A small-molecule ligand and the protein it binds are described below.
Small molecule (SMILES): O=C1c2c(O)c(=O)ccn2N([C@@H]2c3ccccc3SCc3c2ccc(F)c3F)[C@@H]2COCCN12

Binding-site contacts:
Ligand atom O2 contacts residue MN1 of chain 4.D at 2.4 Å.
Ligand atom C4 contacts residue MN1 of chain 4.E at 3.6 Å.
Ligand atom S3 contacts residue LYS54 of chain 4.A at 3.7 Å.
Ligand atom O1 contacts residue MN1 of chain 4.D at 2.0 Å.
Ligand atom O1 contacts residue LYS135 of chain 4.A at 3.2 Å (salt-bridge).
Ligand atom C23 contacts residue TYR44 of chain 4.A at 3.8 Å (hydrophobic).
Ligand atom O2 contacts residue GLU120 of chain 4.A at 3.0 Å (salt-bridge).
Ligand atom C5 contacts residue MN1 of chain 4.D at 3.0 Å.
Ligand atom F1 contacts residue GLU46 of chain 4.A at 3.7 Å.
Ligand atom O2 contacts residue HIS61 of chain 4.A at 3.4 Å.
Ligand atom C22 contacts residue ALA40 of chain 4.A at 3.7 Å (hydrophobic).
Ligand atom C6 contacts residue MN1 of chain 4.E at 3.0 Å.
Ligand atom O1 contacts residue GLU120 of chain 4.A at 2.6 Å (salt-bridge).
Ligand atom O2 contacts residue ASP109 of chain 4.A at 3.1 Å (salt-bridge).
Ligand atom F2 contacts residue GLU46 of chain 4.A at 3.2 Å.
Ligand atom O2 contacts residue GLU81 of chain 4.A at 3.7 Å.
Ligand atom C17 contacts residue THR58 of chain 4.A at 3.8 Å.
Ligand atom C2 contacts residue TYR131 of chain 4.A at 3.7 Å (hydrophobic).
Ligand atom C19 contacts residue HIS61 of chain 4.A at 3.5 Å.
Ligand atom C1 contacts residue MN1 of chain 4.D at 2.8 Å.
Ligand atom C19 contacts residue THR58 of chain 4.A at 3.8 Å.
Ligand atom C1 contacts residue HIS61 of chain 4.A at 3.8 Å.
Ligand atom C10 contacts residue TYR44 of chain 4.A at 3.6 Å (hydrophobic).
Ligand atom C2 contacts residue LYS135 of chain 4.A at 3.8 Å.
Ligand atom C22 contacts residue TYR44 of chain 4.A at 3.5 Å (hydrophobic).
Ligand atom O1 contacts residue ILE121 of chain 4.A at 3.0 Å (h-bond).
Ligand atom C9 contacts residue TYR44 of chain 4.A at 3.4 Å (hydrophobic).
Ligand atom O1 contacts residue HIS61 of chain 4.A at 3.2 Å (h-bond).
Ligand atom F2 contacts residue TYR44 of chain 4.A at 3.2 Å.
Ligand atom C18 contacts residue THR58 of chain 4.A at 3.7 Å.
Ligand atom C1 contacts residue LYS135 of chain 4.A at 3.5 Å.
Ligand atom C1 contacts residue GLU120 of chain 4.A at 3.3 Å.
Ligand atom O3 contacts residue GLU81 of chain 4.A at 2.9 Å (salt-bridge).
Ligand atom O2 contacts residue MN1 of chain 4.E at 2.1 Å.
Ligand atom F1 contacts residue LYS54 of chain 4.A at 3.4 Å.
Ligand atom F2 contacts residue MET41 of chain 4.A at 3.3 Å.
Ligand atom C6 contacts residue GLU81 of chain 4.A at 3.7 Å.
Ligand atom O3 contacts residue MN1 of chain 4.E at 1.9 Å.
Ligand atom C5 contacts residue MN1 of chain 4.E at 3.2 Å.
Ligand atom C5 contacts residue GLU120 of chain 4.A at 3.5 Å.

Sequence of chain 4.A:
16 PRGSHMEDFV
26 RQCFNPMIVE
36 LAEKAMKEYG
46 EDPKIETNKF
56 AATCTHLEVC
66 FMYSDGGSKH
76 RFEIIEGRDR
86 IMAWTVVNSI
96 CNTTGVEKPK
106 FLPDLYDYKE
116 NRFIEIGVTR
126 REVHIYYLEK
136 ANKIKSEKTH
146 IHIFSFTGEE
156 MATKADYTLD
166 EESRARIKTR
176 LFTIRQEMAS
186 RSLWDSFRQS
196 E